Binding-site contacts:
Ligand atom N2 contacts residue LEU124 of chain 1.A at 3.4 Å.
Ligand atom N3B contacts residue MG1 of chain 1.G at 3.5 Å.
Ligand atom O2A contacts residue GLY19 of chain 1.A at 3.5 Å.
Ligand atom C6 contacts residue ASP123 of chain 1.A at 3.5 Å.
Ligand atom O2A contacts residue ALA22 of chain 1.A at 2.8 Å (h-bond).
Ligand atom C3' contacts residue GLU35 of chain 1.A at 3.6 Å.
Ligand atom O1B contacts residue GLY17 of chain 1.A at 3.6 Å (h-bond).
Ligand atom O6 contacts residue ALA150 of chain 1.A at 2.8 Å (h-bond).
Ligand atom O1G contacts residue PRO38 of chain 1.A at 3.2 Å.
Ligand atom O1B contacts residue VAL18 of chain 1.A at 3.3 Å (h-bond).
Ligand atom O3G contacts residue GLY16 of chain 1.A at 3.6 Å.
Ligand atom O1B contacts residue LYS20 of chain 1.A at 2.9 Å (salt-bridge).
Ligand atom O2B contacts residue LYS20 of chain 1.A at 3.6 Å.
Ligand atom O2B contacts residue MG1 of chain 1.G at 2.0 Å.
Ligand atom C2' contacts residue VAL33 of chain 1.A at 3.5 Å (hydrophobic).
Ligand atom O3' contacts residue ASP34 of chain 1.A at 2.8 Å (salt-bridge).
Ligand atom O3G contacts residue LYS20 of chain 1.A at 2.7 Å (salt-bridge).
Ligand atom C6 contacts residue LYS121 of chain 1.A at 3.6 Å.
Ligand atom O4' contacts residue LYS121 of chain 1.A at 3.1 Å (salt-bridge).
Ligand atom PB contacts residue MG1 of chain 1.G at 3.2 Å.
Ligand atom O6 contacts residue LYS121 of chain 1.A at 3.4 Å.
Ligand atom O6 contacts residue ASN120 of chain 1.A at 3.3 Å (h-bond).
Ligand atom C8 contacts residue ALA22 of chain 1.A at 3.5 Å (hydrophobic).
Ligand atom N7 contacts residue ASN120 of chain 1.A at 3.1 Å (h-bond).
Ligand atom N3B contacts residue GLY17 of chain 1.A at 3.1 Å (h-bond).
Ligand atom O2' contacts residue PHE32 of chain 1.A at 3.4 Å.
Ligand atom O2A contacts residue SER21 of chain 1.A at 3.3 Å (h-bond).
Ligand atom O3G contacts residue GLY64 of chain 1.A at 3.0 Å (h-bond).
Ligand atom O1B contacts residue GLY19 of chain 1.A at 3.0 Å (h-bond).
Ligand atom O3A contacts residue GLY19 of chain 1.A at 3.2 Å (h-bond).
Ligand atom O2B contacts residue SER21 of chain 1.A at 3.0 Å (h-bond).
Ligand atom O2' contacts residue VAL33 of chain 1.A at 2.7 Å (h-bond).
Ligand atom N2 contacts residue ASP123 of chain 1.A at 2.9 Å (salt-bridge).
Ligand atom O6 contacts residue SER149 of chain 1.A at 3.5 Å.
Ligand atom O6 contacts residue ASP123 of chain 1.A at 3.5 Å (salt-bridge).
Ligand atom N1 contacts residue ASP123 of chain 1.A at 2.7 Å (salt-bridge).
Ligand atom O2G contacts residue MG1 of chain 1.G at 2.0 Å.
Ligand atom O2' contacts residue ASP34 of chain 1.A at 3.2 Å (salt-bridge).
Ligand atom O2G contacts residue THR39 of chain 1.A at 2.9 Å (h-bond).
Ligand atom PG contacts residue MG1 of chain 1.G at 3.3 Å.

Sequence of chain 1.A:
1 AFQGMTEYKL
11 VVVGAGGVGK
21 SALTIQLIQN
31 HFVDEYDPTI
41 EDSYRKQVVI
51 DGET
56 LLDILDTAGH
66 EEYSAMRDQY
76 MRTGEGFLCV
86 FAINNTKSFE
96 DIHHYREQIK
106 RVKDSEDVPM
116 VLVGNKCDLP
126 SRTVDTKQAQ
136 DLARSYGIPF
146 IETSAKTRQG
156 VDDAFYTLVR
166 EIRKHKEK

The small molecule below binds the protein below.
Small molecule (SMILES): Nc1nc2c(ncn2[C@@H]2O[C@H](CO[P](=O)(O)O[P](=O)(O)NP(=O)(O)O)[C@@H](O)[C@H]2O)c(=O)[nH]1